This small molecule binds to this protein.
Small molecule (SMILES): Nc1ccn([C@@H]2O[C@H](CO[P](=O)(O)O[C@H]3[C@@H](O)[C@H](n4cnc5c(N)ncnc54)O[C@@H]3CO[P](=O)(O)O[C@H]3[C@@H](O)[C@H](n4ccc(=O)[nH]c4=O)O[C@@H]3CO[P](=O)(O)O[C@H]3[C@@H](O)[C@H](n4ccc(N)nc4=O)O[C@@H]3CO[P](=O)(O)O[C@H]3[C@@H](O)[C@H](n4cnc5c(N)ncnc54)O[C@@H]3COP(=O)=O)[C@@H](O[P](=O)(O)OC[C@H]3O[C@@H](n4ccc(=O)[nH]c4=O)[C@H](O)[C@@H]3O[P](=O)(O)OC[C@H]3O[C@@H](n4cnc5c(N)ncnc54)[C@H](O)[C@@H]3O)[C@H]2O)c(=O)n1

Sequence of chain 1.A:
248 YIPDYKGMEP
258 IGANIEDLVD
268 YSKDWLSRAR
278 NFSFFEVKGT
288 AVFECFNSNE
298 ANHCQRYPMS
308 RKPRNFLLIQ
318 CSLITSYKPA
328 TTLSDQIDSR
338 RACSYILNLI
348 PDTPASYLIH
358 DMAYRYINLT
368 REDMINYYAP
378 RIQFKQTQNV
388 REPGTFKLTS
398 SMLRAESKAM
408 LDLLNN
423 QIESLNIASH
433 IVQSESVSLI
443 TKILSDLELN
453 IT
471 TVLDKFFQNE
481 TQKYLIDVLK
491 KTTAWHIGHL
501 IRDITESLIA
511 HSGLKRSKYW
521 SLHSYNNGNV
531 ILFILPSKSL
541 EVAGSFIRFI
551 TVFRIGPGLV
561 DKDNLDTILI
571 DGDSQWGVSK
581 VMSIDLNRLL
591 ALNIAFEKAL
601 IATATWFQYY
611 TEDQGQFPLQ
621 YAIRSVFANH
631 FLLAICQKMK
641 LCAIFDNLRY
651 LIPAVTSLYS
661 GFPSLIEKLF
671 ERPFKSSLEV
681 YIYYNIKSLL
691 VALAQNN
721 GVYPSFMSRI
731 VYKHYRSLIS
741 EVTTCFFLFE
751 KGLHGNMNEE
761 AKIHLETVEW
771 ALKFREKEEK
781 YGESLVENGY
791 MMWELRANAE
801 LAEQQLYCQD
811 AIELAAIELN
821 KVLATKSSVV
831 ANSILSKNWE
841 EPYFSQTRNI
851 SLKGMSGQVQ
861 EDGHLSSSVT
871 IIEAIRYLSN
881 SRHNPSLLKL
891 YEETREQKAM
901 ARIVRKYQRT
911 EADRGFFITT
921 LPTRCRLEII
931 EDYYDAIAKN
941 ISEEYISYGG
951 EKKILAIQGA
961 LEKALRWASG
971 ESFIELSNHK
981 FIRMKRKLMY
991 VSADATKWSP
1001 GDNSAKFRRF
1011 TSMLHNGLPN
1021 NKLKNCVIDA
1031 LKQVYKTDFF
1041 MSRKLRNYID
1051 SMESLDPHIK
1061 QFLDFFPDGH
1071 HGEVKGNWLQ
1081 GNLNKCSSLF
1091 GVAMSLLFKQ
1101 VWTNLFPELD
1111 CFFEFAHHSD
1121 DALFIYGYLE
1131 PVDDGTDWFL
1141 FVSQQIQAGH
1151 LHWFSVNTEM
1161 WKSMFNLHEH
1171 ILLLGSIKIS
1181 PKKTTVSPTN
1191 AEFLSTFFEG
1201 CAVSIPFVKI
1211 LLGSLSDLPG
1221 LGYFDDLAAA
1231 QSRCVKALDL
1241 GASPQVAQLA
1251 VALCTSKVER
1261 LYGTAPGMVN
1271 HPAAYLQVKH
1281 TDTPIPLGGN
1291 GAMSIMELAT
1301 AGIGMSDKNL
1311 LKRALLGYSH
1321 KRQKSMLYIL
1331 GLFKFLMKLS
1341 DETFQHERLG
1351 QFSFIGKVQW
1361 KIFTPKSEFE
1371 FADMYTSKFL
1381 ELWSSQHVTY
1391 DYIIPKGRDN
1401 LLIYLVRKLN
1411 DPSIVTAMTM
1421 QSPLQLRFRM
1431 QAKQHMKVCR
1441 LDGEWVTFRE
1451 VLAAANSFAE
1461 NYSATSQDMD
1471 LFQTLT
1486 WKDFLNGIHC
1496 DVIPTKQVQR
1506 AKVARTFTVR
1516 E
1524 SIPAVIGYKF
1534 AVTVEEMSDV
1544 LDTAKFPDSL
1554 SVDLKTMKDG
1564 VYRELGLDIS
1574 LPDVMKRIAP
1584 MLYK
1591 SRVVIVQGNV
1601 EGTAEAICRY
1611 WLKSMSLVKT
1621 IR

Binding-site contacts:
Ligand atom N3 contacts residue PRO326 of chain 1.A at 3.3 Å.
Ligand atom OP2 contacts residue ARG502 of chain 1.A at 2.6 Å (salt-bridge).
Ligand atom OP2 contacts residue THR329 of chain 1.A at 3.1 Å (h-bond).
Ligand atom O4 contacts residue TYR375 of chain 1.A at 3.0 Å.
Ligand atom N6 contacts residue ALA510 of chain 1.A at 3.0 Å (h-bond).
Ligand atom O4 contacts residue ALA327 of chain 1.A at 2.9 Å (h-bond).
Ligand atom C8 contacts residue PHE1428 of chain 1.A at 3.3 Å (hydrophobic).
Ligand atom N6 contacts residue GLY513 of chain 1.A at 3.1 Å.
Ligand atom C2' contacts residue ALA327 of chain 1.A at 3.4 Å (hydrophobic).
Ligand atom O2' contacts residue ALA1252 of chain 1.A at 3.3 Å.
Ligand atom O3' contacts residue MET1436 of chain 1.A at 3.3 Å.
Ligand atom N6 contacts residue ARG1260 of chain 1.A at 2.8 Å (salt-bridge).
Ligand atom OP2 contacts residue ARG378 of chain 1.A at 3.3 Å (salt-bridge).
Ligand atom O2' contacts residue PRO1266 of chain 1.A at 2.9 Å (h-bond).
Ligand atom N7 contacts residue PHE1428 of chain 1.A at 3.3 Å.
Ligand atom N6 contacts residue ARG516 of chain 1.A at 3.2 Å.
Ligand atom O2' contacts residue HIS499 of chain 1.A at 3.0 Å.
Ligand atom N6 contacts residue GLN482 of chain 1.A at 3.0 Å (h-bond).
Ligand atom C6 contacts residue GLN482 of chain 1.A at 3.0 Å.
Ligand atom O4' contacts residue PHE1428 of chain 1.A at 3.1 Å (h-bond).
Ligand atom C4' contacts residue PHE1428 of chain 1.A at 3.4 Å (hydrophobic).
Ligand atom O2' contacts residue ALA327 of chain 1.A at 2.6 Å (h-bond).
Ligand atom OP1 contacts residue HIS1435 of chain 1.A at 2.9 Å (h-bond).
Ligand atom OP2 contacts residue THR328 of chain 1.A at 3.3 Å.
Ligand atom OP1 contacts residue ARG378 of chain 1.A at 3.0 Å (salt-bridge).
Ligand atom OP1 contacts residue MET1436 of chain 1.A at 3.1 Å.
Ligand atom O2' contacts residue ARG502 of chain 1.A at 2.7 Å (salt-bridge).
Ligand atom C5 contacts residue THR329 of chain 1.A at 3.2 Å.
Ligand atom O2 contacts residue ALA327 of chain 1.A at 3.3 Å.
Ligand atom N1 contacts residue GLN482 of chain 1.A at 2.8 Å (h-bond).
Ligand atom N7 contacts residue ALA510 of chain 1.A at 3.0 Å (h-bond).
Ligand atom OP2 contacts residue ARG516 of chain 1.A at 3.2 Å (salt-bridge).
Ligand atom O2' contacts residue GLN1434 of chain 1.A at 3.0 Å (h-bond).
Ligand atom O2' contacts residue GLY1267 of chain 1.A at 3.2 Å.
Ligand atom C6 contacts residue THR329 of chain 1.A at 3.2 Å.
Ligand atom N7 contacts residue ILE486 of chain 1.A at 3.2 Å.
Ligand atom O2 contacts residue ARG502 of chain 1.A at 2.8 Å (salt-bridge).
Ligand atom OP1 contacts residue HIS499 of chain 1.A at 2.8 Å (h-bond).
Ligand atom O2' contacts residue GLN1431 of chain 1.A at 3.1 Å.
Ligand atom C1' contacts residue PRO1266 of chain 1.A at 3.3 Å (hydrophobic).